The small molecule below binds the protein below.
Small molecule (SMILES): CC(=O)N[C@@H]1[C@@H](O)[C@H](O)[C@@H](CO)O[C@H]1O

Binding-site contacts:
Ligand atom C5 contacts residue ASN652 of chain 1.D at 3.7 Å.
Ligand atom C2 contacts residue ASN652 of chain 1.D at 2.6 Å.
Ligand atom C7 contacts residue PRO651 of chain 1.D at 4.0 Å (hydrophobic).
Ligand atom C3 contacts residue ASN652 of chain 1.D at 3.9 Å.
Ligand atom C4 contacts residue ASN652 of chain 1.D at 4.3 Å.
Ligand atom C8 contacts residue ARG676 of chain 1.D at 4.2 Å.
Ligand atom O5 contacts residue ASN652 of chain 1.D at 2.4 Å (h-bond).
Ligand atom O6 contacts residue ASN652 of chain 1.D at 4.0 Å.
Ligand atom N2 contacts residue PRO651 of chain 1.D at 3.9 Å.
Ligand atom C7 contacts residue ASN652 of chain 1.D at 3.4 Å.
Ligand atom O7 contacts residue ASN652 of chain 1.D at 3.5 Å (h-bond).
Ligand atom O6 contacts residue ILE464 of chain 1.D at 3.7 Å.
Ligand atom C1 contacts residue ASN652 of chain 1.D at 1.4 Å.
Ligand atom C8 contacts residue PRO651 of chain 1.D at 3.4 Å (hydrophobic).
Ligand atom N2 contacts residue ASN652 of chain 1.D at 3.0 Å (h-bond).

Sequence of chain 1.D:
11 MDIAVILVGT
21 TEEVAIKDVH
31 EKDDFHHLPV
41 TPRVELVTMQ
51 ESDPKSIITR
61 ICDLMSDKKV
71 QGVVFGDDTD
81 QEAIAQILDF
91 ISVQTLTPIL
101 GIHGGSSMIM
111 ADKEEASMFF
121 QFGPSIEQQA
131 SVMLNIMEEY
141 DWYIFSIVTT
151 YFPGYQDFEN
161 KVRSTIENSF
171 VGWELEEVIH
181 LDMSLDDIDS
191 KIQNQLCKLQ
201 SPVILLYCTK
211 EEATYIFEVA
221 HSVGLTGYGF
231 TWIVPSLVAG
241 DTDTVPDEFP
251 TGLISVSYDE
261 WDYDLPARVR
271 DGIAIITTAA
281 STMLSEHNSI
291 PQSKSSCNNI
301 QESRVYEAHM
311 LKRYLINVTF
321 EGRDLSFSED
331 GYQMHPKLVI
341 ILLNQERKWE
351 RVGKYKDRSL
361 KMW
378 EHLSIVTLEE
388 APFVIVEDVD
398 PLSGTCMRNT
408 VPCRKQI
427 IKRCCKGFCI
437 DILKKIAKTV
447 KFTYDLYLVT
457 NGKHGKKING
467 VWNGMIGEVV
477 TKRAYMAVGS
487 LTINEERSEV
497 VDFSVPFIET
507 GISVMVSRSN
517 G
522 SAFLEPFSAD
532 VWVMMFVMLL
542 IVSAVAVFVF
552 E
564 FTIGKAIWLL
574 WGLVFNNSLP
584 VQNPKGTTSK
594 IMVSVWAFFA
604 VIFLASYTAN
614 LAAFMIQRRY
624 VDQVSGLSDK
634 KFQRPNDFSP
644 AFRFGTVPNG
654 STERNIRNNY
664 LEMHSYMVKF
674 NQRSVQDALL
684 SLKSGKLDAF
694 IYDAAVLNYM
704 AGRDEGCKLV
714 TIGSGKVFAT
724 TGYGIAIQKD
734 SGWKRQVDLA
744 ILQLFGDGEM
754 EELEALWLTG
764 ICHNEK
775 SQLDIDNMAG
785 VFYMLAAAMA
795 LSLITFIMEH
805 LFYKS